Binding-site contacts:
Ligand atom O7 contacts residue LYS62 of chain 1.B at 3.7 Å.
Ligand atom C1 contacts residue ILE355 of chain 1.B at 4.4 Å (hydrophobic).
Ligand atom O5 contacts residue ASN65 of chain 1.B at 2.3 Å (h-bond).
Ligand atom C8 contacts residue ILE386 of chain 1.B at 3.9 Å (hydrophobic).
Ligand atom N2 contacts residue ILE355 of chain 1.B at 4.2 Å.
Ligand atom C5 contacts residue ASN65 of chain 1.B at 3.6 Å.
Ligand atom C7 contacts residue ASN65 of chain 1.B at 3.2 Å.
Ligand atom C3 contacts residue ASN65 of chain 1.B at 3.8 Å.
Ligand atom C4 contacts residue ASN65 of chain 1.B at 4.2 Å.
Ligand atom C8 contacts residue ILE355 of chain 1.B at 4.0 Å (hydrophobic).
Ligand atom C7 contacts residue LYS62 of chain 1.B at 4.3 Å.
Ligand atom C2 contacts residue ASN65 of chain 1.B at 2.5 Å.
Ligand atom N2 contacts residue ASN65 of chain 1.B at 3.0 Å (h-bond).
Ligand atom C1 contacts residue ASN65 of chain 1.B at 1.4 Å.
Ligand atom C7 contacts residue ILE355 of chain 1.B at 4.1 Å (hydrophobic).
Ligand atom O7 contacts residue ASN65 of chain 1.B at 2.9 Å (h-bond).
Ligand atom C8 contacts residue ASN65 of chain 1.B at 4.5 Å.
Ligand atom C8 contacts residue LYS62 of chain 1.B at 3.9 Å.

Sequence of chain 1.B:
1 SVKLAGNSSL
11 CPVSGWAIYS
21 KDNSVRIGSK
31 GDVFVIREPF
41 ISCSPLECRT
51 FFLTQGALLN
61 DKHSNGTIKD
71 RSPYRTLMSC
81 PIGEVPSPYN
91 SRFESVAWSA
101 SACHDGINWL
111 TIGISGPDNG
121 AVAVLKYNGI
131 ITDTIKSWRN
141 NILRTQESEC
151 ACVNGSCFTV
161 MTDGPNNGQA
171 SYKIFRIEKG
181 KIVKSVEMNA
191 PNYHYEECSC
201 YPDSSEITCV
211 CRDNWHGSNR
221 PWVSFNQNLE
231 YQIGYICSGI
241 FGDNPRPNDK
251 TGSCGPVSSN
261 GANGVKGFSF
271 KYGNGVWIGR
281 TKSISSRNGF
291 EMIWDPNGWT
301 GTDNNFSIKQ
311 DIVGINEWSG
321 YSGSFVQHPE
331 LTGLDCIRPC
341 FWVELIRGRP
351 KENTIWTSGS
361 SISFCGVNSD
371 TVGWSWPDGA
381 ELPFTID

A protein and the small-molecule ligand that binds it are described below.
Small molecule (SMILES): CC(=O)N[C@H]1[C@H](O[C@H]2[C@H](O)[C@@H](NC(C)=O)CO[C@@H]2CO)O[C@H](CO)[C@@H](O[C@@H]2O[C@H](CO)[C@@H](O)[C@H](O[C@H]3O[C@H](CO)[C@@H](O)[C@H](O)[C@@H]3O)[C@@H]2O)[C@@H]1O